Sequence of chain 1.A:
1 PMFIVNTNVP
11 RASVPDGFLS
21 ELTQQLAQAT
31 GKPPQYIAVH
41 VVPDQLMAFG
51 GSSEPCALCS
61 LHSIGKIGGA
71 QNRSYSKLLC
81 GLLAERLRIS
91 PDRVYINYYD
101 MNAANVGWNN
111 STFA

The protein below binds the small molecule below.
Small molecule (SMILES): S=CNCc1ccccc1

Binding-site contacts:
Ligand atom C04 contacts residue PHE113 of chain 1.A at 3.9 Å (hydrophobic).
Ligand atom C04 contacts residue TYR95 of chain 1.C at 3.6 Å (hydrophobic).
Ligand atom S01 contacts residue HIS62 of chain 1.A at 3.9 Å.
Ligand atom C06 contacts residue LYS32 of chain 1.A at 4.5 Å.
Ligand atom C07 contacts residue ILE64 of chain 1.A at 3.7 Å (hydrophobic).
Ligand atom S01 contacts residue ILE64 of chain 1.A at 4.0 Å.
Ligand atom N03 contacts residue TYR95 of chain 1.C at 3.7 Å.
Ligand atom C02 contacts residue PRO1 of chain 1.A at 1.3 Å (hydrophobic).
Ligand atom C04 contacts residue ILE64 of chain 1.A at 4.2 Å (hydrophobic).
Ligand atom C02 contacts residue TYR36 of chain 1.A at 3.7 Å (hydrophobic).
Ligand atom S01 contacts residue PRO1 of chain 1.A at 2.6 Å (h-bond).
Ligand atom C02 contacts residue TYR95 of chain 1.C at 4.5 Å (hydrophobic).
Ligand atom C05 contacts residue ILE64 of chain 1.A at 3.6 Å (hydrophobic).
Ligand atom N03 contacts residue PRO1 of chain 1.A at 2.4 Å (h-bond).
Ligand atom C06 contacts residue PRO1 of chain 1.A at 4.4 Å (hydrophobic).
Ligand atom C08 contacts residue ILE64 of chain 1.A at 4.1 Å (hydrophobic).
Ligand atom C10 contacts residue PHE113 of chain 1.A at 3.5 Å (hydrophobic).
Ligand atom C09 contacts residue PHE113 of chain 1.A at 3.7 Å (hydrophobic).
Ligand atom C09 contacts residue ILE64 of chain 1.A at 3.8 Å (hydrophobic).
Ligand atom C02 contacts residue MET2 of chain 1.A at 4.2 Å (hydrophobic).
Ligand atom S01 contacts residue MET2 of chain 1.A at 3.6 Å.
Ligand atom C05 contacts residue TYR36 of chain 1.A at 4.3 Å (hydrophobic).
Ligand atom C10 contacts residue ILE64 of chain 1.A at 3.5 Å (hydrophobic).
Ligand atom N03 contacts residue TYR36 of chain 1.A at 3.3 Å (h-bond).
Ligand atom C06 contacts residue ILE64 of chain 1.A at 3.9 Å (hydrophobic).
Ligand atom C10 contacts residue TYR36 of chain 1.A at 4.2 Å (hydrophobic).
Ligand atom C07 contacts residue LYS32 of chain 1.A at 3.8 Å.
Ligand atom C05 contacts residue PHE113 of chain 1.A at 4.2 Å (hydrophobic).
Ligand atom C04 contacts residue PRO1 of chain 1.A at 3.7 Å (hydrophobic).
Ligand atom S01 contacts residue SER63 of chain 1.A at 4.0 Å.
Ligand atom C08 contacts residue LYS32 of chain 1.A at 4.5 Å.
Ligand atom C04 contacts residue TYR36 of chain 1.A at 4.1 Å (hydrophobic).

Sequence of chain 1.C:
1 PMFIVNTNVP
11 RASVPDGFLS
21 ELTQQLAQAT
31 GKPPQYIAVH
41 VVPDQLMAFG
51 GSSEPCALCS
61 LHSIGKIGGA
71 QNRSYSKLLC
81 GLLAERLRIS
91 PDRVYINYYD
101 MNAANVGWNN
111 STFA